Sequence of chain 1.D:
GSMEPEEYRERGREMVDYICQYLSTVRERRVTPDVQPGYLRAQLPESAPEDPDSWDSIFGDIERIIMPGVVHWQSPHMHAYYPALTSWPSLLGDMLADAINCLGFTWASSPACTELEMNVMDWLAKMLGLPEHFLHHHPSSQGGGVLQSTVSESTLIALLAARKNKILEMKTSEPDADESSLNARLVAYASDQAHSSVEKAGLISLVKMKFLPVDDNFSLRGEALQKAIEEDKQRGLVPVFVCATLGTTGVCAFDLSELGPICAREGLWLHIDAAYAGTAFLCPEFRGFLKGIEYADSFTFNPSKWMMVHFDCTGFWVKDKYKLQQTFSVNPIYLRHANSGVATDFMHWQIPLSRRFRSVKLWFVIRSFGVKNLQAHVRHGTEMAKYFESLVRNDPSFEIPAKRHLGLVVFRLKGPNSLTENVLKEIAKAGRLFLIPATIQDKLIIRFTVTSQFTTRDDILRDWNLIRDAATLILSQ

The small molecule below binds the protein below.
Small molecule (SMILES): COC(=O)[C@@H](N)Cc1c[nH]c[nH+]1

Sequence of chain 1.C:
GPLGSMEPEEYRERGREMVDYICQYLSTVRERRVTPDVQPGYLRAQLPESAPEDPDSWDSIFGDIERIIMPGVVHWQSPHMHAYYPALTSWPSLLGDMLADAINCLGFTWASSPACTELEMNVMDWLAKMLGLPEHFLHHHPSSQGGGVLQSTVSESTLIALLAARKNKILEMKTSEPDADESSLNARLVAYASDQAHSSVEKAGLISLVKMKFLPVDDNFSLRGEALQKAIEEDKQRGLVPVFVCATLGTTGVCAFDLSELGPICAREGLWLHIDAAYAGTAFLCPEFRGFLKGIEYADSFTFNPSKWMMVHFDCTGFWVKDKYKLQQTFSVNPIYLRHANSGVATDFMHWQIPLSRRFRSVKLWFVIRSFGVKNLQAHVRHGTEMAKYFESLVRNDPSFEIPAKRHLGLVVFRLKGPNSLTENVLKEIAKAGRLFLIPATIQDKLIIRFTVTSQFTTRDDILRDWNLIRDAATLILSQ

Binding-site contacts:
Ligand atom CM contacts residue ILE440 of chain 1.C at 4.0 Å (hydrophobic).
Ligand atom CD2 contacts residue LYS309 of chain 1.C at 3.6 Å.
Ligand atom C contacts residue THR252 of chain 1.C at 3.8 Å.
Ligand atom O contacts residue LEU357 of chain 1.D at 3.8 Å.
Ligand atom ND1 contacts residue LYS309 of chain 1.C at 4.1 Å.
Ligand atom O contacts residue THR252 of chain 1.C at 3.8 Å.
Ligand atom CB contacts residue PHE108 of chain 1.D at 3.8 Å (hydrophobic).
Ligand atom ND1 contacts residue TRP76 of chain 1.C at 4.1 Å.
Ligand atom CD2 contacts residue LEU106 of chain 1.D at 3.5 Å (hydrophobic).
Ligand atom CM contacts residue THR252 of chain 1.C at 3.6 Å.
Ligand atom O contacts residue TYR338 of chain 1.D at 3.7 Å.
Ligand atom CM contacts residue TYR338 of chain 1.D at 3.3 Å (hydrophobic).
Ligand atom CB contacts residue TYR84 of chain 1.C at 4.0 Å (hydrophobic).
Ligand atom N contacts residue PLP1 of chain 1.K at 1.2 Å.
Ligand atom CA contacts residue PLP1 of chain 1.K at 2.4 Å.
Ligand atom N contacts residue LYS309 of chain 1.C at 4.1 Å.
Ligand atom CD2 contacts residue SER358 of chain 1.D at 3.4 Å.
Ligand atom O contacts residue LEU339 of chain 1.D at 3.6 Å.
Ligand atom CE1 contacts residue LYS309 of chain 1.C at 3.8 Å.
Ligand atom CE1 contacts residue PRO86 of chain 1.C at 3.3 Å (hydrophobic).
Ligand atom NE2 contacts residue LEU106 of chain 1.D at 3.3 Å.
Ligand atom N contacts residue HIS198 of chain 1.C at 3.5 Å (h-bond).
Ligand atom NE2 contacts residue LYS309 of chain 1.C at 3.6 Å (salt-bridge).
Ligand atom CE1 contacts residue LEU106 of chain 1.D at 4.1 Å (hydrophobic).
Ligand atom OXT contacts residue TYR84 of chain 1.C at 3.5 Å.
Ligand atom ND1 contacts residue TYR85 of chain 1.C at 3.0 Å (h-bond).
Ligand atom N contacts residue LEU357 of chain 1.D at 3.8 Å.
Ligand atom O contacts residue PLP1 of chain 1.K at 3.6 Å.
Ligand atom CB contacts residue PLP1 of chain 1.K at 3.5 Å.
Ligand atom CE1 contacts residue TRP76 of chain 1.C at 3.8 Å (hydrophobic).
Ligand atom OXT contacts residue THR252 of chain 1.C at 3.7 Å.
Ligand atom O contacts residue HIS198 of chain 1.C at 3.2 Å (h-bond).
Ligand atom NE2 contacts residue PRO86 of chain 1.C at 4.0 Å.
Ligand atom CG contacts residue PLP1 of chain 1.K at 3.9 Å.
Ligand atom CG contacts residue TYR84 of chain 1.C at 4.0 Å (hydrophobic).
Ligand atom CB contacts residue LEU357 of chain 1.D at 4.0 Å (hydrophobic).
Ligand atom C contacts residue PLP1 of chain 1.K at 3.3 Å.
Ligand atom ND1 contacts residue TYR84 of chain 1.C at 3.5 Å.
Ligand atom CM contacts residue TYR84 of chain 1.C at 3.9 Å (hydrophobic).
Ligand atom CE1 contacts residue TYR85 of chain 1.C at 3.0 Å (hydrophobic).